Sequence of chain 2.A:
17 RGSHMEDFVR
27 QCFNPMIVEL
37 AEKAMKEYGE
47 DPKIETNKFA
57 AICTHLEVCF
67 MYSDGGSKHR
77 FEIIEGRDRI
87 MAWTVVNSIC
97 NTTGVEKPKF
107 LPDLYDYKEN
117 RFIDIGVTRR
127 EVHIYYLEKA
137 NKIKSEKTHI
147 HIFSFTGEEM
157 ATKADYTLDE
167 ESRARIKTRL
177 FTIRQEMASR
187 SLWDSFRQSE

A small-molecule ligand and the protein it binds are described below.
Small molecule (SMILES): C[C@H](C[C@@H](C[C@H](C[C@@H](C[C@@H](CCN1CCCC1=O)N1CCCC1=O)N1CCCC1=O)N1CCCC1=O)N1CCCC1=O)N1CCCC1=O

Binding-site contacts:
Ligand atom N05 contacts residue PHE66 of chain 2.A at 3.9 Å.
Ligand atom C31 contacts residue ILE33 of chain 2.A at 4.4 Å (hydrophobic).
Ligand atom C25 contacts residue ARG83 of chain 2.A at 3.8 Å.
Ligand atom C24 contacts residue ARG83 of chain 2.A at 4.2 Å.
Ligand atom O02 contacts residue PHE66 of chain 2.A at 3.9 Å.
Ligand atom O02 contacts residue LEU36 of chain 2.A at 4.1 Å.
Ligand atom O03 contacts residue MET32 of chain 2.A at 3.6 Å (h-bond).
Ligand atom O04 contacts residue MET32 of chain 2.A at 2.8 Å.
Ligand atom C04 contacts residue MET32 of chain 2.A at 4.3 Å (hydrophobic).
Ligand atom C24 contacts residue ILE79 of chain 2.A at 4.5 Å (hydrophobic).
Ligand atom C02 contacts residue ILE79 of chain 2.A at 3.9 Å (hydrophobic).
Ligand atom C32 contacts residue PHE66 of chain 2.A at 4.1 Å (hydrophobic).
Ligand atom C30 contacts residue MET32 of chain 2.A at 4.0 Å (hydrophobic).
Ligand atom O02 contacts residue GLY82 of chain 2.A at 3.6 Å (h-bond).
Ligand atom O02 contacts residue GLU81 of chain 2.A at 4.2 Å.
Ligand atom C30 contacts residue PHE66 of chain 2.A at 3.7 Å (hydrophobic).
Ligand atom C11 contacts residue MET32 of chain 2.A at 4.4 Å (hydrophobic).
Ligand atom C23 contacts residue GLU81 of chain 2.A at 4.3 Å.
Ligand atom C23 contacts residue GLY82 of chain 2.A at 4.4 Å.
Ligand atom N03 contacts residue ILE79 of chain 2.A at 4.4 Å.
Ligand atom C25 contacts residue ILE79 of chain 2.A at 4.0 Å (hydrophobic).
Ligand atom C24 contacts residue GLU81 of chain 2.A at 4.1 Å.
Ligand atom C01 contacts residue PHE66 of chain 2.A at 4.3 Å (hydrophobic).
Ligand atom C22 contacts residue ILE79 of chain 2.A at 4.0 Å (hydrophobic).
Ligand atom C33 contacts residue PHE66 of chain 2.A at 3.8 Å (hydrophobic).
Ligand atom O04 contacts residue PHE66 of chain 2.A at 3.6 Å.
Ligand atom O06 contacts residue ASN30 of chain 2.A at 4.1 Å.
Ligand atom C31 contacts residue PHE66 of chain 2.A at 3.9 Å (hydrophobic).
Ligand atom C04 contacts residue PHE66 of chain 2.A at 4.3 Å (hydrophobic).
Ligand atom C24 contacts residue GLY82 of chain 2.A at 4.4 Å.